Binding-site contacts:
Ligand atom CG2 contacts residue PRO43 of chain 55.D at 3.9 Å (hydrophobic).
Ligand atom CB contacts residue ARG35 of chain 55.D at 3.5 Å.
Ligand atom O contacts residue ARG35 of chain 55.D at 3.4 Å (salt-bridge).
Ligand atom OG contacts residue ARG29 of chain 55.D at 4.3 Å.
Ligand atom CA contacts residue ASP243 of chain 55.D at 4.4 Å.
Ligand atom CB contacts residue LEU40 of chain 55.D at 4.1 Å (hydrophobic).
Ligand atom CD contacts residue ARG36 of chain 55.D at 4.1 Å.
Ligand atom C contacts residue ARG35 of chain 55.D at 3.6 Å.
Ligand atom NE2 contacts residue ARG36 of chain 55.D at 3.9 Å.
Ligand atom CG contacts residue LEU40 of chain 55.D at 4.4 Å (hydrophobic).
Ligand atom O contacts residue ARG36 of chain 55.D at 3.6 Å (salt-bridge).
Ligand atom CD1 contacts residue ARG29 of chain 55.D at 4.4 Å.
Ligand atom CA contacts residue ASP243 of chain 55.D at 3.3 Å.
Ligand atom C contacts residue ASP243 of chain 55.D at 3.9 Å.
Ligand atom O contacts residue ARG35 of chain 55.D at 3.1 Å (salt-bridge).
Ligand atom CB contacts residue ASP243 of chain 55.D at 4.3 Å.
Ligand atom OE1 contacts residue ARG36 of chain 55.D at 3.8 Å.
Ligand atom C contacts residue ARG36 of chain 55.D at 3.2 Å.
Ligand atom CD1 contacts residue LEU32 of chain 55.D at 3.8 Å (hydrophobic).
Ligand atom O contacts residue ASP243 of chain 55.D at 4.1 Å.
Ligand atom CG2 contacts residue LEU40 of chain 55.D at 4.2 Å (hydrophobic).
Ligand atom OG contacts residue ILE25 of chain 55.D at 4.0 Å.
Ligand atom N contacts residue PRO43 of chain 55.D at 4.4 Å.
Ligand atom CB contacts residue PRO43 of chain 55.D at 3.8 Å (hydrophobic).
Ligand atom CG2 contacts residue ASP243 of chain 55.D at 3.3 Å.
Ligand atom CD1 contacts residue ARG35 of chain 55.D at 4.5 Å.
Ligand atom N contacts residue ARG35 of chain 55.D at 4.1 Å.
Ligand atom C contacts residue ARG35 of chain 55.D at 4.4 Å.
Ligand atom CA contacts residue ARG29 of chain 55.D at 4.0 Å.
Ligand atom CA contacts residue ASP243 of chain 55.D at 4.3 Å.
Ligand atom CA contacts residue PRO43 of chain 55.D at 4.4 Å (hydrophobic).
Ligand atom CD1 contacts residue LEU40 of chain 55.D at 3.8 Å (hydrophobic).
Ligand atom N contacts residue ASP243 of chain 55.D at 2.8 Å (salt-bridge).
Ligand atom CB contacts residue ARG29 of chain 55.D at 4.1 Å.
Ligand atom O contacts residue ARG29 of chain 55.D at 3.8 Å.
Ligand atom CG1 contacts residue ARG35 of chain 55.D at 4.2 Å.
Ligand atom C contacts residue ASP243 of chain 55.D at 3.8 Å.
Ligand atom N contacts residue ASP243 of chain 55.D at 3.2 Å (salt-bridge).
Ligand atom CB contacts residue ARG35 of chain 55.D at 4.1 Å.
Ligand atom CA contacts residue ARG35 of chain 55.D at 3.9 Å.

Sequence of chain 55.D:
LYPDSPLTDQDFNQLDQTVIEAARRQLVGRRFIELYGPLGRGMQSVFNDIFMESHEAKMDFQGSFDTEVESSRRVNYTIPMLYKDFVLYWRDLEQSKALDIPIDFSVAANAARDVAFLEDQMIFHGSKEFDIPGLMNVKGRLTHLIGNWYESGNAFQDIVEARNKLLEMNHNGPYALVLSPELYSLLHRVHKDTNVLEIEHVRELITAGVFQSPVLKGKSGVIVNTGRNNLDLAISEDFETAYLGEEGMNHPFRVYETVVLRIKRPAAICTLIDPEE

This small molecule binds to this protein.
Small molecule (SMILES): CC[C@H](C)[C@H](NC(=O)[C@H](CC(C)C)NC(=O)[C@H](CO)NC(=O)CNC(=O)[C@@H](NC(=O)[C@@H](N)[C@@H](C)O)C(C)C)C(=O)N[C@H](C=O)CCC(N)=O